Sequence of chain 4.A:
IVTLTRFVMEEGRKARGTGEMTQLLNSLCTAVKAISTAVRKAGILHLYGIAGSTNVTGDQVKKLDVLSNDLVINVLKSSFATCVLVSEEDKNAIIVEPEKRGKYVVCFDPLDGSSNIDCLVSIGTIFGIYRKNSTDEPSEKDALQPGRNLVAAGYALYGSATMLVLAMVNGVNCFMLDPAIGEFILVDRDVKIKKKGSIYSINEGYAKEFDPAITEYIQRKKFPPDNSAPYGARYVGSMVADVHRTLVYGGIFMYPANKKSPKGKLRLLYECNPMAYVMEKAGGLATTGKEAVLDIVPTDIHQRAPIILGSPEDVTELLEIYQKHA

The small molecule below binds the protein below.
Small molecule (SMILES): O=P(O)(O)OC[C@H]1O[C@](O)(CO)[C@@H](O)[C@@H]1O

Sequence of chain 3.A:
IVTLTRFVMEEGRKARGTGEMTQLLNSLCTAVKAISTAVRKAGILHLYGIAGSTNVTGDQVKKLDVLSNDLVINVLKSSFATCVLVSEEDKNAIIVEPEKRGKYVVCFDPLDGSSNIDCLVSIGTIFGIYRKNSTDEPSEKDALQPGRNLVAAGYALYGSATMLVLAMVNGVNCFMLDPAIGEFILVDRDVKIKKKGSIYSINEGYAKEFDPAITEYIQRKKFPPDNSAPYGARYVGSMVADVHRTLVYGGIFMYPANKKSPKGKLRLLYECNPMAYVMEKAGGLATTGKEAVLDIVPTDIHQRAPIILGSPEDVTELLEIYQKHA

Binding-site contacts:
Ligand atom O2P contacts residue ARG243 of chain 4.A at 2.7 Å (salt-bridge).
Ligand atom P contacts residue ASN212 of chain 3.A at 3.8 Å.
Ligand atom P contacts residue ARG243 of chain 4.A at 3.9 Å.
Ligand atom O2P contacts residue ASN212 of chain 3.A at 3.9 Å.
Ligand atom O2 contacts residue GLY122 of chain 3.A at 3.8 Å.
Ligand atom O3 contacts residue ASP121 of chain 3.A at 2.5 Å (salt-bridge).
Ligand atom C4 contacts residue GLY246 of chain 3.A at 3.4 Å.
Ligand atom P contacts residue TYR244 of chain 3.A at 3.9 Å.
Ligand atom O1 contacts residue PO41 of chain 3.F at 2.8 Å (h-bond).
Ligand atom C6 contacts residue TYR244 of chain 3.A at 3.7 Å (hydrophobic).
Ligand atom P contacts residue TYR264 of chain 3.A at 3.7 Å.
Ligand atom C4 contacts residue MET248 of chain 3.A at 3.4 Å (hydrophobic).
Ligand atom O6 contacts residue LYS274 of chain 3.A at 3.3 Å (salt-bridge).
Ligand atom C3 contacts residue MET248 of chain 3.A at 3.5 Å (hydrophobic).
Ligand atom C6 contacts residue GLY246 of chain 3.A at 3.6 Å.
Ligand atom O1P contacts residue TYR264 of chain 3.A at 2.5 Å (h-bond).
Ligand atom O3 contacts residue SER247 of chain 3.A at 3.6 Å.
Ligand atom O2 contacts residue PO41 of chain 3.F at 2.8 Å (h-bond).
Ligand atom C1 contacts residue PO41 of chain 3.F at 3.0 Å.
Ligand atom O3 contacts residue GLY122 of chain 3.A at 3.5 Å (h-bond).
Ligand atom O4 contacts residue MET248 of chain 3.A at 3.1 Å (h-bond).
Ligand atom C1 contacts residue GLU280 of chain 3.A at 3.2 Å.
Ligand atom O3 contacts residue MN1 of chain 3.E at 3.8 Å.
Ligand atom O3P contacts residue TYR264 of chain 3.A at 3.7 Å.
Ligand atom O1 contacts residue LYS274 of chain 3.A at 3.4 Å.
Ligand atom O1 contacts residue GLU280 of chain 3.A at 3.8 Å.
Ligand atom O1P contacts residue TYR215 of chain 3.A at 2.7 Å (h-bond).
Ligand atom O3P contacts residue ASN212 of chain 3.A at 2.8 Å (h-bond).
Ligand atom C1 contacts residue ASP121 of chain 3.A at 3.7 Å.
Ligand atom O5 contacts residue LYS274 of chain 3.A at 3.1 Å (salt-bridge).
Ligand atom O3P contacts residue ARG243 of chain 4.A at 3.5 Å (salt-bridge).
Ligand atom C1 contacts residue MN1 of chain 3.E at 3.2 Å.
Ligand atom O6 contacts residue TYR264 of chain 3.A at 3.4 Å.
Ligand atom O3 contacts residue MET248 of chain 3.A at 2.8 Å (h-bond).
Ligand atom O4 contacts residue SER247 of chain 3.A at 4.0 Å.
Ligand atom O1 contacts residue ARG276 of chain 3.A at 3.1 Å (salt-bridge).
Ligand atom O3P contacts residue TYR244 of chain 3.A at 2.7 Å (h-bond).
Ligand atom C1 contacts residue ARG276 of chain 3.A at 3.6 Å.
Ligand atom C3 contacts residue ASP121 of chain 3.A at 3.4 Å.
Ligand atom C2 contacts residue PO41 of chain 3.F at 3.6 Å.